Sequence of chain 1.B:
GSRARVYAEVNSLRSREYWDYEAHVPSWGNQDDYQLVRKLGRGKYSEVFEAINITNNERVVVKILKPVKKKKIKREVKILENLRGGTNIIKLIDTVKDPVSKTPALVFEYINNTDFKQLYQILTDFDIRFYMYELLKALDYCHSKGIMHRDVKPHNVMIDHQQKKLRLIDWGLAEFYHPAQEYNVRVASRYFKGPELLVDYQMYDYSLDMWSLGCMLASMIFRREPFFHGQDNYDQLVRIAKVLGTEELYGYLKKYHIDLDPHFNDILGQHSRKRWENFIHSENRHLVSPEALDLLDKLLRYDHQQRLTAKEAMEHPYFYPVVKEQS

Binding-site contacts:
Ligand atom N6 contacts residue ILE110 of chain 1.B at 3.3 Å.
Ligand atom PB contacts residue ASP190 of chain 1.B at 3.4 Å.
Ligand atom N3B contacts residue MG1 of chain 1.F at 3.0 Å.
Ligand atom O3G contacts residue LYS173 of chain 1.B at 3.7 Å.
Ligand atom PG contacts residue MG1 of chain 1.F at 2.9 Å.
Ligand atom C6 contacts residue VAL81 of chain 1.B at 3.6 Å (hydrophobic).
Ligand atom O3G contacts residue ASN176 of chain 1.B at 3.5 Å (h-bond).
Ligand atom C3' contacts residue ILE189 of chain 1.B at 3.7 Å (hydrophobic).
Ligand atom C2 contacts residue ILE131 of chain 1.B at 3.1 Å (hydrophobic).
Ligand atom N1 contacts residue ILE131 of chain 1.B at 3.2 Å (h-bond).
Ligand atom O2A contacts residue ASN176 of chain 1.B at 3.3 Å (h-bond).
Ligand atom C8 contacts residue ILE189 of chain 1.B at 3.6 Å (hydrophobic).
Ligand atom PG contacts residue MG1 of chain 1.G at 3.2 Å.
Ligand atom PB contacts residue MG1 of chain 1.F at 3.8 Å.
Ligand atom N1 contacts residue VAL81 of chain 1.B at 3.5 Å.
Ligand atom O3G contacts residue ASP171 of chain 1.B at 3.7 Å.
Ligand atom PA contacts residue MG1 of chain 1.F at 3.5 Å.
Ligand atom O3A contacts residue LYS83 of chain 1.B at 3.7 Å.
Ligand atom PG contacts residue ASP190 of chain 1.B at 2.9 Å.
Ligand atom N3B contacts residue ASP190 of chain 1.B at 3.3 Å (salt-bridge).
Ligand atom C2' contacts residue MET178 of chain 1.B at 3.8 Å (hydrophobic).
Ligand atom O2G contacts residue ASP190 of chain 1.B at 2.8 Å (salt-bridge).
Ligand atom O3G contacts residue MG1 of chain 1.F at 1.9 Å.
Ligand atom O3' contacts residue HIS175 of chain 1.B at 3.4 Å (h-bond).
Ligand atom O4' contacts residue VAL68 of chain 1.B at 3.5 Å.
Ligand atom N6 contacts residue GLU129 of chain 1.B at 2.9 Å (salt-bridge).
Ligand atom PB contacts residue MG1 of chain 1.G at 3.5 Å.
Ligand atom O2A contacts residue ASP190 of chain 1.B at 2.9 Å (salt-bridge).
Ligand atom O1B contacts residue ASP190 of chain 1.B at 2.5 Å (salt-bridge).
Ligand atom O1A contacts residue LYS83 of chain 1.B at 3.2 Å (salt-bridge).
Ligand atom O3G contacts residue ASP190 of chain 1.B at 2.5 Å (salt-bridge).
Ligand atom O2B contacts residue SER66 of chain 1.B at 2.9 Å (h-bond).
Ligand atom O3A contacts residue SER66 of chain 1.B at 3.5 Å (h-bond).
Ligand atom O2A contacts residue MG1 of chain 1.F at 2.0 Å.
Ligand atom O2G contacts residue MG1 of chain 1.G at 2.1 Å.
Ligand atom O1B contacts residue MG1 of chain 1.G at 2.1 Å.
Ligand atom O2B contacts residue TYR65 of chain 1.B at 2.9 Å.
Ligand atom O1B contacts residue LYS83 of chain 1.B at 3.5 Å (salt-bridge).
Ligand atom O1A contacts residue ASP190 of chain 1.B at 3.5 Å.
Ligand atom O3G contacts residue MG1 of chain 1.G at 3.6 Å.

This protein binds this small molecule.
Small molecule (SMILES): Nc1ncnc2c1ncn2[C@@H]1O[C@H](CO[P](=O)(O)O[P](=O)(O)NP(=O)(O)O)[C@@H](O)[C@H]1O